This small molecule binds to this protein.
Small molecule (SMILES): CC(=O)N[C@@H]1[C@@H](O)[C@H](O)[C@@H](CO)O[C@H]1O

Binding-site contacts:
Ligand atom C2 contacts residue SER312 of chain 1.A at 4.4 Å.
Ligand atom O7 contacts residue VAL313 of chain 1.A at 2.5 Å.
Ligand atom C3 contacts residue GLU325 of chain 1.A at 4.0 Å.
Ligand atom C2 contacts residue ASN287 of chain 1.A at 2.7 Å.
Ligand atom C3 contacts residue VAL311 of chain 1.A at 4.3 Å (hydrophobic).
Ligand atom O6 contacts residue ASN287 of chain 1.A at 3.5 Å (h-bond).
Ligand atom C1 contacts residue VAL311 of chain 1.A at 3.6 Å (hydrophobic).
Ligand atom O6 contacts residue VAL311 of chain 1.A at 3.2 Å.
Ligand atom C6 contacts residue ASN287 of chain 1.A at 4.5 Å.
Ligand atom C8 contacts residue VAL321 of chain 1.A at 4.3 Å (hydrophobic).
Ligand atom O5 contacts residue VAL311 of chain 1.A at 3.6 Å.
Ligand atom C1 contacts residue ASN287 of chain 1.A at 1.4 Å.
Ligand atom C7 contacts residue VAL313 of chain 1.A at 3.3 Å (hydrophobic).
Ligand atom C7 contacts residue VAL321 of chain 1.A at 4.5 Å (hydrophobic).
Ligand atom C1 contacts residue SER312 of chain 1.A at 4.0 Å.
Ligand atom C2 contacts residue VAL311 of chain 1.A at 3.9 Å (hydrophobic).
Ligand atom C1 contacts residue VAL313 of chain 1.A at 3.6 Å (hydrophobic).
Ligand atom C3 contacts residue ASN287 of chain 1.A at 4.0 Å.
Ligand atom C8 contacts residue GLU325 of chain 1.A at 3.5 Å.
Ligand atom N2 contacts residue SER312 of chain 1.A at 3.6 Å.
Ligand atom C4 contacts residue ASN287 of chain 1.A at 4.2 Å.
Ligand atom C5 contacts residue ASN287 of chain 1.A at 3.5 Å.
Ligand atom O4 contacts residue GLU325 of chain 1.A at 4.0 Å.
Ligand atom C2 contacts residue VAL313 of chain 1.A at 3.6 Å (hydrophobic).
Ligand atom N2 contacts residue VAL311 of chain 1.A at 3.5 Å (h-bond).
Ligand atom O5 contacts residue ASN287 of chain 1.A at 2.4 Å (h-bond).
Ligand atom C5 contacts residue VAL311 of chain 1.A at 3.2 Å (hydrophobic).
Ligand atom C6 contacts residue VAL311 of chain 1.A at 3.5 Å (hydrophobic).
Ligand atom N2 contacts residue ASN287 of chain 1.A at 3.3 Å (h-bond).
Ligand atom N2 contacts residue VAL313 of chain 1.A at 3.0 Å (h-bond).

Sequence of chain 1.A:
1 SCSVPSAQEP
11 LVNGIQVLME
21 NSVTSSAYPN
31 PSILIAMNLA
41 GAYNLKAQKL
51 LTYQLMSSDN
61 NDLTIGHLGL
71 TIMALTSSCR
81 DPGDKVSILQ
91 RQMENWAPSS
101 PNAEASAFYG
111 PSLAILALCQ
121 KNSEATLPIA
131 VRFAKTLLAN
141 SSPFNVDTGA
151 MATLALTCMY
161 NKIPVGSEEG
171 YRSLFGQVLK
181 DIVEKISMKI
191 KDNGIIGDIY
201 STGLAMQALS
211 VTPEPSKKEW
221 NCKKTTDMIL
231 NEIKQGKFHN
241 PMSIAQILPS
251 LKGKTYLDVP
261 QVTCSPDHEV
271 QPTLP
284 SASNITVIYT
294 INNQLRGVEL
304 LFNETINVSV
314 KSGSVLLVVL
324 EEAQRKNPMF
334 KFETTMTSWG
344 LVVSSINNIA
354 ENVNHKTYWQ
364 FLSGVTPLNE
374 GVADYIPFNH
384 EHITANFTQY